Binding-site contacts:
Ligand atom O3 contacts residue TYR192 of chain 1.A at 3.9 Å.
Ligand atom O4 contacts residue SER122 of chain 1.A at 4.3 Å.
Ligand atom C1 contacts residue SER122 of chain 1.A at 4.0 Å.
Ligand atom C1 contacts residue ARG121 of chain 1.A at 4.3 Å.
Ligand atom C1 contacts residue FE1 of chain 1.B at 2.7 Å.
Ligand atom C1 contacts residue ALA123 of chain 1.A at 3.1 Å (hydrophobic).
Ligand atom O1 contacts residue HIS253 of chain 1.A at 4.3 Å.
Ligand atom C1 contacts residue GLY124 of chain 1.A at 3.7 Å.
Ligand atom C2 contacts residue ARG121 of chain 1.A at 3.2 Å.
Ligand atom O3 contacts residue GLY124 of chain 1.A at 2.7 Å (h-bond).
Ligand atom C2 contacts residue GLY124 of chain 1.A at 4.2 Å.
Ligand atom O3 contacts residue THR117 of chain 1.A at 4.1 Å.
Ligand atom O1 contacts residue ALA123 of chain 1.A at 3.4 Å (h-bond).
Ligand atom O4 contacts residue THR117 of chain 1.A at 2.6 Å (h-bond).
Ligand atom O1 contacts residue TYR192 of chain 1.A at 2.8 Å (h-bond).
Ligand atom O1 contacts residue TYR92 of chain 1.A at 2.6 Å (h-bond).
Ligand atom C1 contacts residue TYR92 of chain 1.A at 3.8 Å (hydrophobic).
Ligand atom O3 contacts residue ALA123 of chain 1.A at 2.5 Å.
Ligand atom O1 contacts residue FE1 of chain 1.B at 1.9 Å.
Ligand atom C2 contacts residue FE1 of chain 1.B at 2.8 Å.
Ligand atom C1 contacts residue TYR192 of chain 1.A at 3.4 Å (hydrophobic).
Ligand atom C2 contacts residue SER122 of chain 1.A at 4.0 Å.
Ligand atom O4 contacts residue FE1 of chain 1.B at 4.1 Å.
Ligand atom C2 contacts residue ASP60 of chain 1.A at 3.3 Å.
Ligand atom C1 contacts residue ASP60 of chain 1.A at 3.6 Å.
Ligand atom O2 contacts residue ARG121 of chain 1.A at 3.0 Å (salt-bridge).
Ligand atom O3 contacts residue FE1 of chain 1.B at 3.9 Å.
Ligand atom O3 contacts residue SER122 of chain 1.A at 3.7 Å.
Ligand atom O2 contacts residue ASP60 of chain 1.A at 2.5 Å (salt-bridge).
Ligand atom C2 contacts residue THR117 of chain 1.A at 3.9 Å.
Ligand atom O4 contacts residue ARG121 of chain 1.A at 2.7 Å.
Ligand atom O4 contacts residue GLY124 of chain 1.A at 3.6 Å.
Ligand atom O1 contacts residue SER122 of chain 1.A at 3.8 Å.
Ligand atom O2 contacts residue TYR192 of chain 1.A at 3.1 Å (h-bond).
Ligand atom O2 contacts residue FE1 of chain 1.B at 2.0 Å.
Ligand atom C2 contacts residue ALA123 of chain 1.A at 4.2 Å (hydrophobic).
Ligand atom O1 contacts residue ASP60 of chain 1.A at 3.1 Å (salt-bridge).
Ligand atom O2 contacts residue HIS253 of chain 1.A at 3.5 Å (h-bond).
Ligand atom C2 contacts residue TYR192 of chain 1.A at 3.7 Å (hydrophobic).
Ligand atom O2 contacts residue TYR92 of chain 1.A at 3.9 Å.

This small molecule binds to this protein.
Small molecule (SMILES): O=C([O-])C(=O)[O-]

Sequence of chain 1.A:
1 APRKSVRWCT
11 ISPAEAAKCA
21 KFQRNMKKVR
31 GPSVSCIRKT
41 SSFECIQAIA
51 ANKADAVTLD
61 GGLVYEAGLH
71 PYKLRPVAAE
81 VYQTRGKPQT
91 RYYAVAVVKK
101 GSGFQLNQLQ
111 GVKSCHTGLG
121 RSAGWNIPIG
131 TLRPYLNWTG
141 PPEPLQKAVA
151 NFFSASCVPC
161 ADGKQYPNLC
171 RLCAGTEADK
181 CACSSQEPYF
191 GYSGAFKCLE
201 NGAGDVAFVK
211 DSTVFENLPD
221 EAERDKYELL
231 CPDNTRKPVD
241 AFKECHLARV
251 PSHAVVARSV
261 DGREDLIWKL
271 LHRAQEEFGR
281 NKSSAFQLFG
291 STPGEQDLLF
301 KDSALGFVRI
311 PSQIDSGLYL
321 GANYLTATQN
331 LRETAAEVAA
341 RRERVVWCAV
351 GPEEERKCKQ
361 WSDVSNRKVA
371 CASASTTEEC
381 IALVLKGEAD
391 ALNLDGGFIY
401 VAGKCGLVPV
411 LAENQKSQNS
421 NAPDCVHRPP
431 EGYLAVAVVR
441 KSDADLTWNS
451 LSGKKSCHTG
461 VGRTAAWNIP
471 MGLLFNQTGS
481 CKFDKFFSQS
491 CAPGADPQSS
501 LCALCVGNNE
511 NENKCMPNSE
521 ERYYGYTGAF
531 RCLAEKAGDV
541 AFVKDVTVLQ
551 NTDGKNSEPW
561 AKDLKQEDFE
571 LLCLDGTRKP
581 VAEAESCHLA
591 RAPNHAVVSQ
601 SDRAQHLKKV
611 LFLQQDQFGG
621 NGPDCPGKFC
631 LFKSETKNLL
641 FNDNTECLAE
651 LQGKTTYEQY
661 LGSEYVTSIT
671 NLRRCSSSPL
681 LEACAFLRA